Sequence of chain 1.Q:
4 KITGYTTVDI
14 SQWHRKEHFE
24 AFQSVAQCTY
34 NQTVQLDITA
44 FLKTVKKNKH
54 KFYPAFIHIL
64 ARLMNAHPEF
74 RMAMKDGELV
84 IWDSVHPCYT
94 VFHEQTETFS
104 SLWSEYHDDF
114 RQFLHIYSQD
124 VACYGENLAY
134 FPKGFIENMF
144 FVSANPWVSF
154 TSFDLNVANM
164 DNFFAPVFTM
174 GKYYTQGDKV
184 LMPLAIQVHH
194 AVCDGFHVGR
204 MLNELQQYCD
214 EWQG

Sequence of chain 1.R:
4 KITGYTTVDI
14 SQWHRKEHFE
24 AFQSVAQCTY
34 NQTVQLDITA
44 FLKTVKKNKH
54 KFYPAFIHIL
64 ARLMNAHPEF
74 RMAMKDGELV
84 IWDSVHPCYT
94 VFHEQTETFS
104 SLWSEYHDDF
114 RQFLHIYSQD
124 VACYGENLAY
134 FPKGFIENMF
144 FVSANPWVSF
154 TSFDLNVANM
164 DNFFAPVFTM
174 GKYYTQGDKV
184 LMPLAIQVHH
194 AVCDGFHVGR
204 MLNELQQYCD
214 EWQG

Binding-site contacts:
Ligand atom N2 contacts residue PHE102 of chain 1.Q at 4.0 Å.
Ligand atom O2 contacts residue PHE25 of chain 1.R at 3.6 Å.
Ligand atom O5 contacts residue VAL170 of chain 1.Q at 3.7 Å.
Ligand atom C2 contacts residue PHE102 of chain 1.Q at 3.7 Å (hydrophobic).
Ligand atom CL1 contacts residue THR93 of chain 1.Q at 4.2 Å.
Ligand atom C2 contacts residue TYR133 of chain 1.Q at 4.0 Å (hydrophobic).
Ligand atom C4 contacts residue SER146 of chain 1.Q at 3.2 Å.
Ligand atom O2 contacts residue TYR133 of chain 1.Q at 3.1 Å (h-bond).
Ligand atom CL2 contacts residue TYR133 of chain 1.Q at 3.0 Å.
Ligand atom C11 contacts residue VAL170 of chain 1.Q at 3.9 Å (hydrophobic).
Ligand atom O5 contacts residue SER146 of chain 1.Q at 3.3 Å.
Ligand atom CL1 contacts residue CYS91 of chain 1.Q at 4.0 Å.
Ligand atom CL1 contacts residue SER104 of chain 1.Q at 3.9 Å.
Ligand atom CL2 contacts residue SER104 of chain 1.Q at 3.2 Å.
Ligand atom C11 contacts residue LEU158 of chain 1.Q at 4.2 Å (hydrophobic).
Ligand atom O9B contacts residue ALA29 of chain 1.R at 4.2 Å.
Ligand atom C5 contacts residue HIS193 of chain 1.R at 4.2 Å.
Ligand atom C7 contacts residue CYS31 of chain 1.R at 3.8 Å (hydrophobic).
Ligand atom O9B contacts residue PHE166 of chain 1.Q at 4.0 Å.
Ligand atom N9 contacts residue PHE166 of chain 1.Q at 4.2 Å.
Ligand atom O9B contacts residue VAL160 of chain 1.Q at 3.5 Å.
Ligand atom C4 contacts residue HIS193 of chain 1.R at 3.5 Å.
Ligand atom C6 contacts residue LEU158 of chain 1.Q at 4.2 Å (hydrophobic).
Ligand atom C7 contacts residue HIS193 of chain 1.R at 3.9 Å.
Ligand atom C2 contacts residue SER104 of chain 1.Q at 4.0 Å.
Ligand atom C1 contacts residue TYR133 of chain 1.Q at 4.1 Å (hydrophobic).
Ligand atom O4 contacts residue HIS193 of chain 1.R at 2.8 Å (h-bond).
Ligand atom C1 contacts residue SER104 of chain 1.Q at 2.9 Å.
Ligand atom O9A contacts residue ALA29 of chain 1.R at 4.1 Å.
Ligand atom C1 contacts residue THR93 of chain 1.Q at 4.2 Å.
Ligand atom C7 contacts residue LEU158 of chain 1.Q at 3.8 Å (hydrophobic).
Ligand atom C1 contacts residue PHE102 of chain 1.Q at 4.1 Å (hydrophobic).
Ligand atom O2 contacts residue PHE102 of chain 1.Q at 3.7 Å.
Ligand atom CL2 contacts residue PHE134 of chain 1.Q at 3.8 Å.
Ligand atom C3 contacts residue HIS193 of chain 1.R at 3.5 Å.
Ligand atom N2 contacts residue THR93 of chain 1.Q at 4.0 Å.
Ligand atom C8 contacts residue LEU158 of chain 1.Q at 4.1 Å (hydrophobic).
Ligand atom O4 contacts residue SER146 of chain 1.Q at 3.6 Å.
Ligand atom C8 contacts residue CYS31 of chain 1.R at 3.4 Å (hydrophobic).
Ligand atom CL1 contacts residue PHE144 of chain 1.Q at 3.4 Å.

This small molecule binds to this protein.
Small molecule (SMILES): O=C(N[C@H](CO)[C@H](O)c1ccc([N+](=O)[O-])cc1)C(Cl)Cl